A protein and the small-molecule ligand that binds it are described below.
Small molecule (SMILES): CCCCCCCc1c(I)c(=O)c2ccccc2n1O

Sequence of chain 1.A:
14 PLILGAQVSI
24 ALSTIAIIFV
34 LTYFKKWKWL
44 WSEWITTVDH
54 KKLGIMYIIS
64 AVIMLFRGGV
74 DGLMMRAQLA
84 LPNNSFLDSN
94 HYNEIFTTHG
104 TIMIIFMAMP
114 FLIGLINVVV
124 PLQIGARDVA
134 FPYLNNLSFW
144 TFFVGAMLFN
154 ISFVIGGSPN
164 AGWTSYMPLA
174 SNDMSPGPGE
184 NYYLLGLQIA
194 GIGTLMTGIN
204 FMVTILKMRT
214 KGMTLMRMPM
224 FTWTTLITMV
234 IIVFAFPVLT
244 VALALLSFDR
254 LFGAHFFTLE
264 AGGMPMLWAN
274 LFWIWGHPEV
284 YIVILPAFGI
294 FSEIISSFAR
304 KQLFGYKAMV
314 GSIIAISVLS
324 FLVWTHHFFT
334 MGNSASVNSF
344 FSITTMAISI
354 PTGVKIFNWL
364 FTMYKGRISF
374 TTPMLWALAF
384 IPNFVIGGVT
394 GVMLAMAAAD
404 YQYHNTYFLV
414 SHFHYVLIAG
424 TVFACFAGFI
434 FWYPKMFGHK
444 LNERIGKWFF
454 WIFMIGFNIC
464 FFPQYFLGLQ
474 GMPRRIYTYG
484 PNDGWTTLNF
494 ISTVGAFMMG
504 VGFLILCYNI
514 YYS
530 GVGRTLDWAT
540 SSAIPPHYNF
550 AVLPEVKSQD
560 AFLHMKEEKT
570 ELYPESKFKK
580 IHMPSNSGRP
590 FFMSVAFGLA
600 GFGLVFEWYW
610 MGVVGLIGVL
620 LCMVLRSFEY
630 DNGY

Binding-site contacts:
Ligand atom N10 contacts residue ASP74 of chain 1.A at 3.3 Å (salt-bridge).
Ligand atom O11 contacts residue ARG70 of chain 1.A at 2.8 Å (salt-bridge).
Ligand atom C3 contacts residue THR101 of chain 1.A at 3.5 Å.
Ligand atom C2 contacts residue SER161 of chain 1.A at 4.1 Å.
Ligand atom C6 contacts residue ILE98 of chain 1.A at 3.5 Å (hydrophobic).
Ligand atom I20 contacts residue ILE16 of chain 1.A at 3.8 Å.
Ligand atom C1 contacts residue ILE98 of chain 1.A at 3.4 Å (hydrophobic).
Ligand atom C13 contacts residue VAL73 of chain 1.A at 3.6 Å (hydrophobic).
Ligand atom N10 contacts residue PHE156 of chain 1.A at 3.2 Å.
Ligand atom C13 contacts residue PHE156 of chain 1.A at 3.7 Å (hydrophobic).
Ligand atom C4 contacts residue THR101 of chain 1.A at 3.6 Å.
Ligand atom C4 contacts residue GLU97 of chain 1.A at 4.0 Å.
Ligand atom C8 contacts residue PHE156 of chain 1.A at 3.4 Å (hydrophobic).
Ligand atom I20 contacts residue MET77 of chain 1.A at 3.7 Å.
Ligand atom C13 contacts residue ASP74 of chain 1.A at 3.1 Å.
Ligand atom C3 contacts residue ILE98 of chain 1.A at 3.8 Å (hydrophobic).
Ligand atom C6 contacts residue HIS94 of chain 1.A at 3.9 Å.
Ligand atom C5 contacts residue ILE98 of chain 1.A at 4.0 Å (hydrophobic).
Ligand atom C5 contacts residue PHE156 of chain 1.A at 3.4 Å (hydrophobic).
Ligand atom I20 contacts residue GLN20 of chain 1.A at 3.9 Å.
Ligand atom O12 contacts residue HIS94 of chain 1.A at 2.6 Å (h-bond).
Ligand atom C7 contacts residue ILE98 of chain 1.A at 4.1 Å (hydrophobic).
Ligand atom C7 contacts residue PHE156 of chain 1.A at 3.6 Å (hydrophobic).
Ligand atom C4 contacts residue ILE98 of chain 1.A at 4.1 Å (hydrophobic).
Ligand atom C4 contacts residue SER161 of chain 1.A at 3.9 Å.
Ligand atom C3 contacts residue SER161 of chain 1.A at 3.3 Å.
Ligand atom O11 contacts residue PHE156 of chain 1.A at 3.9 Å.
Ligand atom N10 contacts residue ARG70 of chain 1.A at 4.0 Å.
Ligand atom C3 contacts residue GLU97 of chain 1.A at 3.3 Å.
Ligand atom C6 contacts residue PHE156 of chain 1.A at 3.6 Å (hydrophobic).
Ligand atom C1 contacts residue HIS94 of chain 1.A at 3.4 Å.
Ligand atom C7 contacts residue LEU17 of chain 1.A at 3.8 Å (hydrophobic).
Ligand atom C2 contacts residue GLU97 of chain 1.A at 3.4 Å.
Ligand atom C2 contacts residue ILE98 of chain 1.A at 3.7 Å (hydrophobic).
Ligand atom C9 contacts residue ASP74 of chain 1.A at 3.4 Å.
Ligand atom O11 contacts residue ASP74 of chain 1.A at 2.8 Å (salt-bridge).
Ligand atom C9 contacts residue PHE156 of chain 1.A at 3.2 Å (hydrophobic).
Ligand atom O11 contacts residue THR101 of chain 1.A at 4.1 Å.
Ligand atom C7 contacts residue HIS94 of chain 1.A at 3.6 Å.
Ligand atom O12 contacts residue LEU17 of chain 1.A at 3.5 Å.